Sequence of chain 1.A:
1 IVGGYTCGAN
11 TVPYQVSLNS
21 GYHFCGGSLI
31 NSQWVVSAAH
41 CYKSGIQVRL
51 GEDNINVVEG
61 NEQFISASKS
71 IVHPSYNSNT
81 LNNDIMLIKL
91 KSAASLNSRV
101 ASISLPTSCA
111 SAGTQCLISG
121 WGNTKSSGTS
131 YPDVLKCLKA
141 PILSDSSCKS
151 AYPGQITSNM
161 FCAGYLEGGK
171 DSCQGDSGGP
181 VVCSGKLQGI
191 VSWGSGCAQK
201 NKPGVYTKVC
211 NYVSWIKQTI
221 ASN

Binding-site contacts:
Ligand atom C5 contacts residue TRP193 of chain 1.A at 3.7 Å (hydrophobic).
Ligand atom NA contacts residue CYS197 of chain 1.A at 3.7 Å.
Ligand atom C2' contacts residue HIS40 of chain 1.A at 3.4 Å.
Ligand atom N contacts residue HIS40 of chain 1.A at 3.7 Å.
Ligand atom C3 contacts residue CYS173 of chain 1.A at 3.6 Å (hydrophobic).
Ligand atom C7 contacts residue ASP171 of chain 1.A at 3.5 Å.
Ligand atom C2 contacts residue CYS173 of chain 1.A at 3.5 Å (hydrophobic).
Ligand atom NB contacts residue GLY204 of chain 1.A at 3.1 Å.
Ligand atom C3 contacts residue VAL191 of chain 1.A at 3.8 Å (hydrophobic).
Ligand atom N contacts residue SER177 of chain 1.A at 2.9 Å (h-bond).
Ligand atom NB contacts residue ASP171 of chain 1.A at 2.7 Å (salt-bridge).
Ligand atom N1' contacts residue SER177 of chain 1.A at 3.5 Å (h-bond).
Ligand atom C5 contacts residue GLY194 of chain 1.A at 3.3 Å.
Ligand atom C2' contacts residue SER192 of chain 1.A at 3.7 Å.
Ligand atom NA contacts residue GLY194 of chain 1.A at 3.7 Å.
Ligand atom C2 contacts residue SER177 of chain 1.A at 3.8 Å.
Ligand atom C1' contacts residue SO41 of chain 1.O at 3.2 Å.
Ligand atom NA contacts residue ASP171 of chain 1.A at 2.8 Å (salt-bridge).
Ligand atom C4' contacts residue HIS40 of chain 1.A at 3.6 Å.
Ligand atom N1 contacts residue SER177 of chain 1.A at 2.9 Å (h-bond).
Ligand atom C6' contacts residue HIS40 of chain 1.A at 3.7 Å.
Ligand atom C3' contacts residue LEU81 of chain 1.A at 3.7 Å (hydrophobic).
Ligand atom NA' contacts residue SER78 of chain 1.A at 3.6 Å.
Ligand atom C1' contacts residue HIS40 of chain 1.A at 3.5 Å.
Ligand atom N contacts residue SER192 of chain 1.A at 3.5 Å (h-bond).
Ligand atom N1' contacts residue SO41 of chain 1.O at 2.7 Å (h-bond).
Ligand atom C5 contacts residue GLY196 of chain 1.A at 3.5 Å.
Ligand atom N contacts residue SO41 of chain 1.O at 3.3 Å (h-bond).
Ligand atom C5' contacts residue HIS40 of chain 1.A at 3.7 Å.
Ligand atom NA contacts residue SER172 of chain 1.A at 3.4 Å (h-bond).
Ligand atom C3 contacts residue SER172 of chain 1.A at 3.3 Å.
Ligand atom C3' contacts residue HIS40 of chain 1.A at 3.5 Å.
Ligand atom NA contacts residue GLY196 of chain 1.A at 2.8 Å (h-bond).
Ligand atom C6' contacts residue SO41 of chain 1.O at 3.1 Å.
Ligand atom NB contacts residue SER172 of chain 1.A at 2.7 Å (h-bond).
Ligand atom C7 contacts residue SER172 of chain 1.A at 3.1 Å.
Ligand atom N1 contacts residue SO41 of chain 1.O at 2.8 Å (h-bond).
Ligand atom C4 contacts residue SER172 of chain 1.A at 3.6 Å.
Ligand atom C2 contacts residue VAL191 of chain 1.A at 3.7 Å (hydrophobic).
Ligand atom C6 contacts residue GLN174 of chain 1.A at 3.2 Å.

The small molecule below binds the protein below.
Small molecule (SMILES): N=C(N)c1ccc(/N=N/Nc2ccc(C(=N)N)cc2)cc1